A protein and the small-molecule ligand that binds it are described below.
Small molecule (SMILES): CC[C@H](C)[C@H](NC(=O)[C@@H](NC(=O)[C@H](O)[C@@H](C=O)C(C)C)C(C)C)C(=O)O

Sequence of chain 1.E:
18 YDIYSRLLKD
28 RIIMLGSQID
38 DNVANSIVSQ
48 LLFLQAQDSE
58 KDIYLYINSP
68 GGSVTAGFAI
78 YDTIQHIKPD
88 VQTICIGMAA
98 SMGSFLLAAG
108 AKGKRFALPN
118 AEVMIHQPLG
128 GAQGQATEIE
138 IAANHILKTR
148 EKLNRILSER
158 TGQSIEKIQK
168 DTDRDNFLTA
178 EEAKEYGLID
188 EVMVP

Binding-site contacts:
Ligand atom N13 contacts residue VAL71 of chain 1.E at 3.9 Å.
Ligand atom C18 contacts residue LEU126 of chain 1.E at 3.3 Å (hydrophobic).
Ligand atom C14 contacts residue LEU126 of chain 1.E at 3.1 Å (hydrophobic).
Ligand atom C6 contacts residue LEU126 of chain 1.E at 2.9 Å (hydrophobic).
Ligand atom O3 contacts residue PRO67 of chain 1.E at 3.4 Å (h-bond).
Ligand atom N13 contacts residue GLY69 of chain 1.E at 2.8 Å (h-bond).
Ligand atom C42 contacts residue THR146 of chain 1.E at 3.2 Å.
Ligand atom C1 contacts residue SER98 of chain 1.E at 1.4 Å.
Ligand atom O10 contacts residue SER98 of chain 1.E at 3.0 Å (h-bond).
Ligand atom C17 contacts residue LEU126 of chain 1.E at 3.5 Å (hydrophobic).
Ligand atom C15 contacts residue LEU126 of chain 1.E at 3.8 Å (hydrophobic).
Ligand atom C7 contacts residue SER98 of chain 1.E at 3.8 Å.
Ligand atom C21 contacts residue LEU126 of chain 1.E at 3.7 Å (hydrophobic).
Ligand atom O3 contacts residue MET99 of chain 1.E at 3.3 Å (h-bond).
Ligand atom C14 contacts residue GLY69 of chain 1.E at 3.8 Å.
Ligand atom C5 contacts residue GLY69 of chain 1.E at 3.7 Å.
Ligand atom O10 contacts residue VAL71 of chain 1.E at 3.5 Å.
Ligand atom C1 contacts residue MET99 of chain 1.E at 3.5 Å (hydrophobic).
Ligand atom O19 contacts residue SER70 of chain 1.E at 3.7 Å.
Ligand atom C9 contacts residue GLY69 of chain 1.E at 3.3 Å.
Ligand atom O19 contacts residue VAL71 of chain 1.E at 3.4 Å (h-bond).
Ligand atom C11 contacts residue GLY69 of chain 1.E at 3.5 Å.
Ligand atom O3 contacts residue GLY69 of chain 1.E at 3.1 Å (h-bond).
Ligand atom O10 contacts residue PRO125 of chain 1.E at 3.8 Å.
Ligand atom O12 contacts residue PRO125 of chain 1.E at 3.1 Å.
Ligand atom C42 contacts residue ILE143 of chain 1.E at 3.7 Å (hydrophobic).
Ligand atom C15 contacts residue GLY69 of chain 1.E at 3.7 Å.
Ligand atom C23 contacts residue PRO125 of chain 1.E at 3.6 Å (hydrophobic).
Ligand atom C9 contacts residue SER98 of chain 1.E at 3.2 Å.
Ligand atom C42 contacts residue PRO125 of chain 1.E at 3.5 Å (hydrophobic).
Ligand atom O12 contacts residue LEU126 of chain 1.E at 2.6 Å (h-bond).
Ligand atom C4 contacts residue SER98 of chain 1.E at 2.4 Å.
Ligand atom N20 contacts residue LEU126 of chain 1.E at 2.6 Å (h-bond).
Ligand atom C5 contacts residue SER98 of chain 1.E at 3.6 Å.
Ligand atom O3 contacts residue SER98 of chain 1.E at 2.3 Å (h-bond).
Ligand atom C16 contacts residue GLY69 of chain 1.E at 3.9 Å.
Ligand atom C24 contacts residue HIS142 of chain 1.E at 3.8 Å.
Ligand atom C23 contacts residue VAL71 of chain 1.E at 3.7 Å (hydrophobic).
Ligand atom C11 contacts residue LEU126 of chain 1.E at 3.7 Å (hydrophobic).
Ligand atom O3 contacts residue GLY68 of chain 1.E at 3.2 Å.